Sequence of chain 1.B:
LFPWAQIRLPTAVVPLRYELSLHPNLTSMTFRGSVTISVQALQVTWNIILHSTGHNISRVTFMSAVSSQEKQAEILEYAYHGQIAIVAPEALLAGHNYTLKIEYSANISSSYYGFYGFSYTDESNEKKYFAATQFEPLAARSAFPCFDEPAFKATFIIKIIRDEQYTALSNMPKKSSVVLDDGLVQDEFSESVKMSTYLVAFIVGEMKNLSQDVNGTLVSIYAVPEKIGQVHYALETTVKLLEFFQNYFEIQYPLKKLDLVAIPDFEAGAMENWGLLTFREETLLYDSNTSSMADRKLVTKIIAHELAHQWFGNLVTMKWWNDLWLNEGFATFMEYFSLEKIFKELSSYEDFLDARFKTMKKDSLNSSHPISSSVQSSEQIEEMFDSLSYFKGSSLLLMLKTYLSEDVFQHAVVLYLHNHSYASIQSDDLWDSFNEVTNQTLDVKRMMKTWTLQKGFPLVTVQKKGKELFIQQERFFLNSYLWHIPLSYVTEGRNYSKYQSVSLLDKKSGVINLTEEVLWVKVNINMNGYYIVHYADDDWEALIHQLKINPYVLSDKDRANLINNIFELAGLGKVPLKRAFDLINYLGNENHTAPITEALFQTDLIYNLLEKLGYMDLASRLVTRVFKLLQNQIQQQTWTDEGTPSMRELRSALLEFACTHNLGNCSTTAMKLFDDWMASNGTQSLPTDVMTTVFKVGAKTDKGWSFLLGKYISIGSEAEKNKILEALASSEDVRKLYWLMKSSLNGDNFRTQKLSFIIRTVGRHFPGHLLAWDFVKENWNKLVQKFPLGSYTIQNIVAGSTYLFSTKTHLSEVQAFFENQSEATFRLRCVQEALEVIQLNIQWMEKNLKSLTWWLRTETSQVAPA

Binding-site contacts:
Ligand atom C4 contacts residue ASN444 of chain 1.B at 4.2 Å.
Ligand atom C1 contacts residue THR446 of chain 1.B at 4.3 Å.
Ligand atom O5 contacts residue ASN444 of chain 1.B at 2.4 Å (h-bond).
Ligand atom C7 contacts residue ASN444 of chain 1.B at 3.3 Å.
Ligand atom C1 contacts residue ASN444 of chain 1.B at 1.5 Å.
Ligand atom O7 contacts residue THR446 of chain 1.B at 3.3 Å.
Ligand atom O6 contacts residue LEU447 of chain 1.B at 4.5 Å.
Ligand atom N2 contacts residue ASN444 of chain 1.B at 3.2 Å (h-bond).
Ligand atom C7 contacts residue THR446 of chain 1.B at 4.2 Å.
Ligand atom C5 contacts residue ASN444 of chain 1.B at 3.7 Å.
Ligand atom O7 contacts residue ASN444 of chain 1.B at 3.8 Å.
Ligand atom N2 contacts residue THR446 of chain 1.B at 3.8 Å.
Ligand atom C3 contacts residue ASN444 of chain 1.B at 4.0 Å.
Ligand atom C8 contacts residue ASN444 of chain 1.B at 3.5 Å.
Ligand atom C2 contacts residue ASN444 of chain 1.B at 2.7 Å.

This small molecule binds to this protein.
Small molecule (SMILES): CC(=O)N[C@@H]1[C@@H](O)[C@H](O)[C@@H](CO)O[C@H]1O